Binding-site contacts:
Ligand atom O3 contacts residue ARG176 of chain 1.E at 3.2 Å (salt-bridge).
Ligand atom C2 contacts residue LEU290 of chain 1.E at 3.6 Å (hydrophobic).
Ligand atom P contacts residue SER64 of chain 1.E at 3.7 Å.
Ligand atom O4 contacts residue ARG244 of chain 1.E at 3.0 Å (salt-bridge).
Ligand atom O3 contacts residue ARG115 of chain 1.E at 3.3 Å (salt-bridge).
Ligand atom O2 contacts residue ARG176 of chain 1.E at 2.8 Å (salt-bridge).
Ligand atom O5 contacts residue GLN246 of chain 1.E at 3.9 Å.
Ligand atom C4 contacts residue ARG176 of chain 1.E at 3.6 Å.
Ligand atom C3 contacts residue LEU290 of chain 1.E at 3.3 Å (hydrophobic).
Ligand atom O4 contacts residue LEU290 of chain 1.E at 3.8 Å.
Ligand atom C2 contacts residue THR177 of chain 1.E at 3.6 Å.
Ligand atom O3P contacts residue SER65 of chain 1.E at 3.0 Å (h-bond).
Ligand atom P contacts residue ARG66 of chain 1.E at 3.8 Å.
Ligand atom O3P contacts residue ARG66 of chain 1.E at 2.8 Å (salt-bridge).
Ligand atom N2 contacts residue LEU290 of chain 1.E at 2.7 Å (h-bond).
Ligand atom C5 contacts residue ARG244 of chain 1.E at 3.4 Å.
Ligand atom C1P contacts residue THR67 of chain 1.E at 3.9 Å.
Ligand atom C1 contacts residue ARG115 of chain 1.E at 3.7 Å.
Ligand atom O4 contacts residue GLN246 of chain 1.E at 3.0 Å (h-bond).
Ligand atom O2P contacts residue ARG66 of chain 1.E at 3.7 Å.
Ligand atom O2P contacts residue ARG115 of chain 1.E at 3.1 Å (salt-bridge).
Ligand atom C1P contacts residue LEU290 of chain 1.E at 3.4 Å (hydrophobic).
Ligand atom C1 contacts residue THR67 of chain 1.E at 3.8 Å.
Ligand atom O1 contacts residue THR67 of chain 1.E at 3.0 Å (h-bond).
Ligand atom O1 contacts residue ARG115 of chain 1.E at 2.9 Å (salt-bridge).
Ligand atom P contacts residue SER65 of chain 1.E at 3.7 Å.
Ligand atom O1 contacts residue GLN146 of chain 1.E at 3.8 Å.
Ligand atom O2P contacts residue THR67 of chain 1.E at 2.7 Å (h-bond).
Ligand atom O2P contacts residue SER65 of chain 1.E at 3.8 Å.
Ligand atom O1P contacts residue ARG115 of chain 1.E at 3.0 Å (salt-bridge).
Ligand atom O1 contacts residue HIS143 of chain 1.E at 3.0 Å (h-bond).
Ligand atom O5 contacts residue ARG244 of chain 1.E at 2.9 Å (salt-bridge).
Ligand atom C3 contacts residue THR177 of chain 1.E at 3.8 Å.
Ligand atom C5 contacts residue GLN246 of chain 1.E at 3.6 Å.
Ligand atom P contacts residue ARG115 of chain 1.E at 3.5 Å.
Ligand atom C1 contacts residue LEU290 of chain 1.E at 3.5 Å (hydrophobic).
Ligand atom C5 contacts residue LEU290 of chain 1.E at 3.5 Å (hydrophobic).
Ligand atom C1P contacts residue ARG66 of chain 1.E at 3.5 Å.
Ligand atom O2P contacts residue SER64 of chain 1.E at 2.6 Å (h-bond).
Ligand atom O2 contacts residue THR177 of chain 1.E at 3.8 Å.

Sequence of chain 1.E:
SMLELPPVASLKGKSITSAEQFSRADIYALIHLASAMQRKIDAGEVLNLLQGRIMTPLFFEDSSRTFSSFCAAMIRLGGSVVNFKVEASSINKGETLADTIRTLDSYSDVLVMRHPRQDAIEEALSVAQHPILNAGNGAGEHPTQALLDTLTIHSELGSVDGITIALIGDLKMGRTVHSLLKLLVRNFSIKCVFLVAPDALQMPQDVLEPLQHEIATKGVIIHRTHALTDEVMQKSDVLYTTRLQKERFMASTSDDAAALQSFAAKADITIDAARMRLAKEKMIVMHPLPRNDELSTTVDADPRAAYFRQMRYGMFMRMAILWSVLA

This protein binds this small molecule.
Small molecule (SMILES): O=C(O)C[C@H](NC(=O)CP(=O)(O)O)C(=O)O